Sequence of chain 1.B:
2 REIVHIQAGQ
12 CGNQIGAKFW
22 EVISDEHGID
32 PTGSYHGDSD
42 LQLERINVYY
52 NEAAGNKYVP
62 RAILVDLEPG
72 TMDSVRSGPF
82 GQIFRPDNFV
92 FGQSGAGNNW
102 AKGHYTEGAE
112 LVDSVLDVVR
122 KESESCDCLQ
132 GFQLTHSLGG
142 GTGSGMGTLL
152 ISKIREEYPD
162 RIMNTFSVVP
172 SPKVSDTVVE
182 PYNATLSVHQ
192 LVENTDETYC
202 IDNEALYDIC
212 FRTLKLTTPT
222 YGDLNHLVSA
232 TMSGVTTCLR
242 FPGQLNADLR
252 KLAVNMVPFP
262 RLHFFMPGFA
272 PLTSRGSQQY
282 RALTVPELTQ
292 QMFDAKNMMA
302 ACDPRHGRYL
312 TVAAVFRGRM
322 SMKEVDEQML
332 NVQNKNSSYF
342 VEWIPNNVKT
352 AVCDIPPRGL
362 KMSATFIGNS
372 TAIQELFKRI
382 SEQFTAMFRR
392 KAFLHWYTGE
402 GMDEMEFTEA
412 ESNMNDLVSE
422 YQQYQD

The small molecule below binds the protein below.
Small molecule (SMILES): CC(=O)O[C@H]1C(=O)[C@@]2(C)[C@H]([C@H](OC(=O)c3ccccc3)[C@]3(O)C[C@H](OC(=O)[C@H](O)[C@@H](NC(=O)c4ccccc4)c4ccccc4)C(C)=C1C3(C)C)[C@]1(OC(C)=O)CO[C@@H]1C[C@@H]2O

Binding-site contacts:
Ligand atom O06 contacts residue THR274 of chain 1.B at 2.7 Å (h-bond).
Ligand atom O06 contacts residue PRO272 of chain 1.B at 3.4 Å (h-bond).
Ligand atom C39 contacts residue GLU27 of chain 1.B at 3.1 Å.
Ligand atom C38 contacts residue VAL23 of chain 1.B at 3.5 Å (hydrophobic).
Ligand atom O12 contacts residue GLY360 of chain 1.B at 3.5 Å (h-bond).
Ligand atom C32 contacts residue VAL23 of chain 1.B at 3.5 Å (hydrophobic).
Ligand atom C41 contacts residue ALA231 of chain 1.B at 3.3 Å (hydrophobic).
Ligand atom O06 contacts residue LEU273 of chain 1.B at 3.5 Å.
Ligand atom C15 contacts residue PRO272 of chain 1.B at 3.1 Å (hydrophobic).
Ligand atom C14 contacts residue THR274 of chain 1.B at 3.3 Å.
Ligand atom C16 contacts residue THR274 of chain 1.B at 3.4 Å.
Ligand atom C41 contacts residue PHE270 of chain 1.B at 3.4 Å (hydrophobic).
Ligand atom O13 contacts residue GLY360 of chain 1.B at 3.6 Å (h-bond).
Ligand atom C08 contacts residue LEU228 of chain 1.B at 3.8 Å (hydrophobic).
Ligand atom C42 contacts residue PRO358 of chain 1.B at 3.5 Å (hydrophobic).
Ligand atom C40 contacts residue SER234 of chain 1.B at 3.0 Å.
Ligand atom C42 contacts residue PHE270 of chain 1.B at 3.6 Å (hydrophobic).
Ligand atom C40 contacts residue ALA231 of chain 1.B at 3.4 Å (hydrophobic).
Ligand atom C39 contacts residue SER234 of chain 1.B at 3.5 Å.
Ligand atom O13 contacts residue ARG359 of chain 1.B at 3.2 Å (salt-bridge).
Ligand atom C07 contacts residue HIS227 of chain 1.B at 3.2 Å.
Ligand atom C33 contacts residue ASP26 of chain 1.B at 3.7 Å.
Ligand atom C09 contacts residue HIS227 of chain 1.B at 3.8 Å.
Ligand atom C15 contacts residue THR274 of chain 1.B at 3.7 Å.
Ligand atom C07 contacts residue LEU228 of chain 1.B at 3.6 Å (hydrophobic).
Ligand atom C41 contacts residue PRO358 of chain 1.B at 3.8 Å (hydrophobic).
Ligand atom C19 contacts residue ARG276 of chain 1.B at 3.7 Å.
Ligand atom C19 contacts residue THR274 of chain 1.B at 3.0 Å.
Ligand atom C37 contacts residue PRO358 of chain 1.B at 3.7 Å (hydrophobic).
Ligand atom C39 contacts residue VAL23 of chain 1.B at 3.7 Å (hydrophobic).
Ligand atom C28 contacts residue PRO358 of chain 1.B at 3.6 Å (hydrophobic).
Ligand atom C06 contacts residue HIS227 of chain 1.B at 3.6 Å.
Ligand atom O14 contacts residue HIS227 of chain 1.B at 2.9 Å.
Ligand atom C08 contacts residue HIS227 of chain 1.B at 3.4 Å.
Ligand atom C40 contacts residue GLU27 of chain 1.B at 3.5 Å.
Ligand atom C41 contacts residue SER234 of chain 1.B at 3.8 Å.
Ligand atom O13 contacts residue PRO358 of chain 1.B at 3.2 Å.
Ligand atom O08 contacts residue ARG276 of chain 1.B at 3.7 Å.
Ligand atom C36 contacts residue HIS227 of chain 1.B at 3.2 Å.
Ligand atom C33 contacts residue VAL23 of chain 1.B at 3.6 Å (hydrophobic).